Sequence of chain 1.B:
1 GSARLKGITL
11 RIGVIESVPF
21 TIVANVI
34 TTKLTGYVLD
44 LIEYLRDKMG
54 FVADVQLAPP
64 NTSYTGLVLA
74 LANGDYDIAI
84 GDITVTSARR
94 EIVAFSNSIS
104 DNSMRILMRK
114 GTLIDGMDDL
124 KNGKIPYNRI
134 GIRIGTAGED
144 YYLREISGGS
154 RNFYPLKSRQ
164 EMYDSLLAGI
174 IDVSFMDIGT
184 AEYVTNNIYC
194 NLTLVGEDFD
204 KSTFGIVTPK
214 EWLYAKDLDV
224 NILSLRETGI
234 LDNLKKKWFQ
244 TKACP

Binding-site contacts:
Ligand atom CB contacts residue ASP85 of chain 1.B at 4.0 Å.
Ligand atom OXT contacts residue ALA140 of chain 1.B at 2.9 Å (h-bond).
Ligand atom O contacts residue ARG92 of chain 1.B at 2.8 Å (salt-bridge).
Ligand atom O contacts residue ASP85 of chain 1.B at 3.7 Å.
Ligand atom O contacts residue ILE86 of chain 1.B at 3.5 Å.
Ligand atom CA contacts residue ASP85 of chain 1.B at 3.8 Å.
Ligand atom OXT contacts residue ARG92 of chain 1.B at 2.8 Å (salt-bridge).
Ligand atom O contacts residue TYR67 of chain 1.B at 3.6 Å.
Ligand atom C contacts residue ALA140 of chain 1.B at 3.9 Å (hydrophobic).
Ligand atom CG contacts residue TYR67 of chain 1.B at 4.3 Å (hydrophobic).
Ligand atom N contacts residue THR87 of chain 1.B at 2.9 Å (h-bond).
Ligand atom CA contacts residue THR87 of chain 1.B at 3.5 Å.
Ligand atom CB contacts residue THR139 of chain 1.B at 4.0 Å.
Ligand atom C contacts residue TYR67 of chain 1.B at 3.7 Å (hydrophobic).
Ligand atom CG contacts residue ASP180 of chain 1.B at 3.3 Å.
Ligand atom OD2 contacts residue THR139 of chain 1.B at 4.0 Å.
Ligand atom OD2 contacts residue ARG136 of chain 1.B at 3.3 Å (salt-bridge).
Ligand atom CB contacts residue ASP180 of chain 1.B at 3.8 Å.
Ligand atom CG contacts residue ARG136 of chain 1.B at 3.2 Å.
Ligand atom C contacts residue ARG92 of chain 1.B at 3.5 Å.
Ligand atom OXT contacts residue THR139 of chain 1.B at 3.3 Å.
Ligand atom N contacts residue ASP85 of chain 1.B at 2.8 Å (salt-bridge).
Ligand atom OD1 contacts residue ARG162 of chain 1.B at 2.6 Å (salt-bridge).
Ligand atom C contacts residue ASP85 of chain 1.B at 4.2 Å.
Ligand atom C contacts residue THR87 of chain 1.B at 3.7 Å.
Ligand atom OD1 contacts residue TYR67 of chain 1.B at 4.0 Å.
Ligand atom N contacts residue ILE86 of chain 1.B at 4.4 Å.
Ligand atom OD2 contacts residue ASP180 of chain 1.B at 3.3 Å (salt-bridge).
Ligand atom CA contacts residue TYR67 of chain 1.B at 4.3 Å (hydrophobic).
Ligand atom OXT contacts residue GLY138 of chain 1.B at 4.2 Å.
Ligand atom N contacts residue ASP180 of chain 1.B at 2.7 Å (salt-bridge).
Ligand atom OD1 contacts residue ARG136 of chain 1.B at 2.7 Å (salt-bridge).
Ligand atom CB contacts residue TYR67 of chain 1.B at 3.6 Å (hydrophobic).
Ligand atom OD1 contacts residue ASP180 of chain 1.B at 3.7 Å.
Ligand atom OXT contacts residue TYR67 of chain 1.B at 3.4 Å.
Ligand atom N contacts residue PHE207 of chain 1.B at 3.8 Å.
Ligand atom CA contacts residue ASP180 of chain 1.B at 3.5 Å.
Ligand atom O contacts residue THR87 of chain 1.B at 2.9 Å (h-bond).
Ligand atom CG contacts residue THR139 of chain 1.B at 4.0 Å.
Ligand atom CG contacts residue ARG162 of chain 1.B at 3.8 Å.

This protein binds this small molecule.
Small molecule (SMILES): N[C@@H](CC(=O)O)C(=O)O